Binding-site contacts:
Ligand atom C6 contacts residue CYS239 of chain 5.E at 3.8 Å (hydrophobic).
Ligand atom C5 contacts residue CYS239 of chain 5.E at 3.8 Å (hydrophobic).
Ligand atom C16 contacts residue LYS350 of chain 5.E at 3.4 Å.
Ligand atom O5 contacts residue ALA180 of chain 5.D at 3.7 Å.
Ligand atom C8 contacts residue LEU253 of chain 5.E at 3.7 Å (hydrophobic).
Ligand atom O3 contacts residue ALA248 of chain 5.E at 3.2 Å.
Ligand atom S1 contacts residue THR179 of chain 5.D at 3.8 Å.
Ligand atom C1 contacts residue LEU253 of chain 5.E at 3.4 Å (hydrophobic).
Ligand atom O5 contacts residue VAL181 of chain 5.D at 3.8 Å.
Ligand atom C5 contacts residue ALA248 of chain 5.E at 3.8 Å (hydrophobic).
Ligand atom C18 contacts residue MET257 of chain 5.E at 3.5 Å (hydrophobic).
Ligand atom O5 contacts residue THR179 of chain 5.D at 3.9 Å.
Ligand atom S1 contacts residue SER178 of chain 5.D at 3.1 Å.
Ligand atom C7 contacts residue LEU253 of chain 5.E at 3.9 Å (hydrophobic).
Ligand atom C18 contacts residue VAL313 of chain 5.E at 3.3 Å (hydrophobic).
Ligand atom C17 contacts residue ASN256 of chain 5.E at 3.8 Å.
Ligand atom O6 contacts residue ASN256 of chain 5.E at 3.6 Å.
Ligand atom C7 contacts residue ALA248 of chain 5.E at 3.3 Å (hydrophobic).
Ligand atom O3 contacts residue CYS239 of chain 5.E at 3.2 Å (h-bond).
Ligand atom C3 contacts residue CYS239 of chain 5.E at 3.7 Å (hydrophobic).
Ligand atom C3 contacts residue LEU253 of chain 5.E at 3.6 Å (hydrophobic).
Ligand atom C9 contacts residue LEU253 of chain 5.E at 3.8 Å (hydrophobic).
Ligand atom O6 contacts residue VAL181 of chain 5.D at 3.1 Å.
Ligand atom C17 contacts residue LYS350 of chain 5.E at 3.9 Å.
Ligand atom C6 contacts residue LEU240 of chain 5.E at 3.7 Å (hydrophobic).
Ligand atom O1 contacts residue LEU253 of chain 5.E at 3.9 Å.
Ligand atom O4 contacts residue LEU246 of chain 5.E at 3.8 Å.
Ligand atom C5 contacts residue LEU253 of chain 5.E at 3.8 Å (hydrophobic).
Ligand atom C22 contacts residue LEU253 of chain 5.E at 3.4 Å (hydrophobic).
Ligand atom C4 contacts residue VAL236 of chain 5.E at 3.8 Å (hydrophobic).
Ligand atom O5 contacts residue LYS350 of chain 5.E at 2.9 Å.
Ligand atom C12 contacts residue LEU246 of chain 5.E at 3.8 Å (hydrophobic).
Ligand atom O2 contacts residue CYS239 of chain 5.E at 3.1 Å (h-bond).
Ligand atom O1 contacts residue ALA314 of chain 5.E at 3.3 Å.
Ligand atom C19 contacts residue ASN256 of chain 5.E at 3.8 Å.
Ligand atom C4 contacts residue ILE368 of chain 5.E at 3.3 Å (hydrophobic).
Ligand atom C2 contacts residue ALA314 of chain 5.E at 3.8 Å (hydrophobic).
Ligand atom C6 contacts residue VAL236 of chain 5.E at 3.8 Å (hydrophobic).
Ligand atom C18 contacts residue VAL181 of chain 5.D at 3.8 Å (hydrophobic).
Ligand atom C20 contacts residue LEU253 of chain 5.E at 3.9 Å (hydrophobic).

Sequence of chain 5.D:
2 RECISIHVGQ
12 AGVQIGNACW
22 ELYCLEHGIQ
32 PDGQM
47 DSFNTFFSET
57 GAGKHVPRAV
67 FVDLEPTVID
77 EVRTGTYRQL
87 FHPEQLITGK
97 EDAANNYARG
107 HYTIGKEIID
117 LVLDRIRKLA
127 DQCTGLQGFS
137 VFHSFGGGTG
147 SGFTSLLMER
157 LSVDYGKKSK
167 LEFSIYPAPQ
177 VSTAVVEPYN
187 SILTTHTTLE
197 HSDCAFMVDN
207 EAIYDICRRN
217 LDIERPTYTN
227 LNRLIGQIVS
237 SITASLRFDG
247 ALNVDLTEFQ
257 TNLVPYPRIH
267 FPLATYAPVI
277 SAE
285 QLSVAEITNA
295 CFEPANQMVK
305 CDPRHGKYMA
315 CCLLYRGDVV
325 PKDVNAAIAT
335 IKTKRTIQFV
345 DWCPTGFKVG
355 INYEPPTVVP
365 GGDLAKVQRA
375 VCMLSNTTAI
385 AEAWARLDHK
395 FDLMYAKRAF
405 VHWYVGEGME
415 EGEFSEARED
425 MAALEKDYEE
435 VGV

A small-molecule ligand and the protein it binds are described below.
Small molecule (SMILES): COc1cc2c(c(OC)c1OC)-c1ccc(OC)c(=O)cc1[C@@H](NC(=O)CS)CC2

Sequence of chain 5.E:
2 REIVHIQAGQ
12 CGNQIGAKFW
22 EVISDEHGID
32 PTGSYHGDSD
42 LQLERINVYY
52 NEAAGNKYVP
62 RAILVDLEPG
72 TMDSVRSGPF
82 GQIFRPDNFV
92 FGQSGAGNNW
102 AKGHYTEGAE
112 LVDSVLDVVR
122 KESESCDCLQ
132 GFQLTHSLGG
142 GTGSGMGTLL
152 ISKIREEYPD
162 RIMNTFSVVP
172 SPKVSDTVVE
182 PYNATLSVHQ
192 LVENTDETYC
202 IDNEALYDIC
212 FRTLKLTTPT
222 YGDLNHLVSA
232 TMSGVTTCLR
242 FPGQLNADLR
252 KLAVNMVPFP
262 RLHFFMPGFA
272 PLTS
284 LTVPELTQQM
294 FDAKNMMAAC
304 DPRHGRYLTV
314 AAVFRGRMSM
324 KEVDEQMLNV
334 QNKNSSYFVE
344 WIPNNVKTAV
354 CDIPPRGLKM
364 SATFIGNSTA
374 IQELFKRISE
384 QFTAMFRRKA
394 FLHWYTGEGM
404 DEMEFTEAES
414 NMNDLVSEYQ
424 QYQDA